Binding-site contacts:
Ligand atom C28 contacts residue MET199 of chain 1.D at 3.7 Å (hydrophobic).
Ligand atom C30 contacts residue HIS86 of chain 1.D at 3.8 Å.
Ligand atom F1 contacts residue PHE298 of chain 1.D at 3.5 Å.
Ligand atom C5 contacts residue PHE298 of chain 1.D at 3.7 Å (hydrophobic).
Ligand atom F3 contacts residue SER294 of chain 1.D at 3.0 Å.
Ligand atom O2 contacts residue PHE298 of chain 1.D at 3.6 Å.
Ligand atom C19 contacts residue EDO1 of chain 1.SA at 3.7 Å.
Ligand atom C18 contacts residue MET199 of chain 1.D at 3.9 Å (hydrophobic).
Ligand atom O2 contacts residue GLN295 of chain 1.D at 2.8 Å (h-bond).
Ligand atom C7 contacts residue ILE262 of chain 1.D at 3.9 Å (hydrophobic).
Ligand atom C3 contacts residue PHE298 of chain 1.D at 3.8 Å (hydrophobic).
Ligand atom C7 contacts residue PHE298 of chain 1.D at 3.4 Å (hydrophobic).
Ligand atom C32 contacts residue MET199 of chain 1.D at 3.7 Å (hydrophobic).
Ligand atom C8 contacts residue GLN295 of chain 1.D at 3.5 Å.
Ligand atom C11 contacts residue MET263 of chain 1.D at 3.4 Å (hydrophobic).
Ligand atom O1 contacts residue PHE298 of chain 1.D at 3.9 Å.
Ligand atom F3 contacts residue PHE298 of chain 1.D at 3.2 Å.
Ligand atom C27 contacts residue PRO282 of chain 1.D at 3.8 Å (hydrophobic).
Ligand atom C10 contacts residue PHE266 of chain 1.D at 3.9 Å (hydrophobic).
Ligand atom C33 contacts residue LEU245 of chain 1.D at 3.5 Å (hydrophobic).
Ligand atom C2 contacts residue ILE262 of chain 1.D at 3.6 Å (hydrophobic).
Ligand atom C12 contacts residue MET283 of chain 1.D at 3.4 Å (hydrophobic).
Ligand atom C3 contacts residue ILE262 of chain 1.D at 3.9 Å (hydrophobic).
Ligand atom C21 contacts residue EDO1 of chain 1.PA at 3.4 Å.
Ligand atom C1 contacts residue ASN247 of chain 1.D at 3.6 Å.
Ligand atom C32 contacts residue ASP244 of chain 1.D at 3.7 Å.
Ligand atom C6 contacts residue PHE298 of chain 1.D at 3.7 Å (hydrophobic).
Ligand atom C31 contacts residue MET199 of chain 1.D at 3.9 Å (hydrophobic).
Ligand atom C31 contacts residue ASP244 of chain 1.D at 3.8 Å.
Ligand atom C12 contacts residue PHE266 of chain 1.D at 3.4 Å (hydrophobic).
Ligand atom O3 contacts residue MET199 of chain 1.D at 3.4 Å.
Ligand atom O1 contacts residue GLN295 of chain 1.D at 3.1 Å (h-bond).
Ligand atom C8 contacts residue PHE298 of chain 1.D at 3.4 Å (hydrophobic).
Ligand atom C7 contacts residue GLN295 of chain 1.D at 3.9 Å.
Ligand atom C4 contacts residue PHE298 of chain 1.D at 3.9 Å (hydrophobic).
Ligand atom C13 contacts residue MET283 of chain 1.D at 3.7 Å (hydrophobic).
Ligand atom C11 contacts residue PHE266 of chain 1.D at 3.1 Å (hydrophobic).
Ligand atom C10 contacts residue MET263 of chain 1.D at 3.6 Å (hydrophobic).
Ligand atom O1 contacts residue ILE262 of chain 1.D at 3.5 Å.
Ligand atom C2 contacts residue PHE298 of chain 1.D at 3.4 Å (hydrophobic).

Sequence of chain 1.D:
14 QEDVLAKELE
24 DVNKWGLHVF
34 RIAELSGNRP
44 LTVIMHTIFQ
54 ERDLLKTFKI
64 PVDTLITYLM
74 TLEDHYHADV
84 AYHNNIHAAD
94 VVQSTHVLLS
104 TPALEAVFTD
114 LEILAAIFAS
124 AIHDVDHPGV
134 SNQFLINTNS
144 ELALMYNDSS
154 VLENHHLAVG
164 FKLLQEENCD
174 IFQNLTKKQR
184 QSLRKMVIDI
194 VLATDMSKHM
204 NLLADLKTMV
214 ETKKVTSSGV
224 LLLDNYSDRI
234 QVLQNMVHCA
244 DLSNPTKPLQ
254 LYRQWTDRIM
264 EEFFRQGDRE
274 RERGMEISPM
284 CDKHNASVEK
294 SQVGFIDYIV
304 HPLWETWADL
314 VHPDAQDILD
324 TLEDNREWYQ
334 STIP

A protein and the small-molecule ligand that binds it are described below.
Small molecule (SMILES): COc1ccc(C2=NN(C3CCN(c4ncnc5ccsc45)CC3)C(=O)[C@@H]3CC=CC[C@H]23)cc1OCc1ccccc1C(F)(F)F